This protein binds this small molecule.
Small molecule (SMILES): CC(=O)N[C@H]1[C@H](O[C@@H]2[C@H](O[C@]3(C(=O)O)C[C@H](O)[C@@H](NC(C)=O)[C@H]([C@H](O)[C@H](O)CO)O3)[C@@H](O)[C@H](O[C@H]3[C@H](O)[C@@H](O)[C@H](O)O[C@@H]3CO)O[C@@H]2CO)O[C@H](CO)[C@H](O)[C@@H]1O

Sequence of chain 1.B:
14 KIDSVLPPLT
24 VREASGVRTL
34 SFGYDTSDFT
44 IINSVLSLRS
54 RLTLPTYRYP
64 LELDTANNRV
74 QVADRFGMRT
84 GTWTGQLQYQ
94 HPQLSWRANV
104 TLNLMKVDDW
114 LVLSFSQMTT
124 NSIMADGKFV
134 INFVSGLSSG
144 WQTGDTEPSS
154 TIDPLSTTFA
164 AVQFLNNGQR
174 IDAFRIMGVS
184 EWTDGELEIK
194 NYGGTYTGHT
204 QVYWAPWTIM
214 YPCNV

Binding-site contacts:
Ligand atom C5 contacts residue GLN120 of chain 1.B at 3.3 Å.
Ligand atom C9 contacts residue ASN102 of chain 1.B at 3.4 Å.
Ligand atom C9 contacts residue THR122 of chain 1.B at 3.7 Å.
Ligand atom O1A contacts residue GLN120 of chain 1.B at 3.6 Å (h-bond).
Ligand atom C3 contacts residue THR122 of chain 1.B at 3.9 Å.
Ligand atom C6 contacts residue GLN120 of chain 1.B at 3.3 Å.
Ligand atom C8 contacts residue MET121 of chain 1.B at 4.1 Å (hydrophobic).
Ligand atom C11 contacts residue MET121 of chain 1.B at 4.1 Å (hydrophobic).
Ligand atom C4 contacts residue SER119 of chain 1.B at 4.0 Å.
Ligand atom O1B contacts residue GLN120 of chain 1.B at 2.6 Å (h-bond).
Ligand atom O9 contacts residue THR122 of chain 1.B at 2.5 Å (h-bond).
Ligand atom C1 contacts residue GLN120 of chain 1.B at 3.5 Å.
Ligand atom O7 contacts residue VAL103 of chain 1.B at 3.9 Å.
Ligand atom C3 contacts residue GLN120 of chain 1.B at 4.1 Å.
Ligand atom O4 contacts residue SER119 of chain 1.B at 3.3 Å.
Ligand atom C10 contacts residue VAL103 of chain 1.B at 3.9 Å (hydrophobic).
Ligand atom C7 contacts residue MET121 of chain 1.B at 3.7 Å (hydrophobic).
Ligand atom O8 contacts residue THR122 of chain 1.B at 3.1 Å (h-bond).
Ligand atom O10 contacts residue VAL103 of chain 1.B at 3.2 Å.
Ligand atom C11 contacts residue GLN120 of chain 1.B at 4.1 Å.
Ligand atom C10 contacts residue THR104 of chain 1.B at 3.8 Å.
Ligand atom O10 contacts residue THR104 of chain 1.B at 2.8 Å (h-bond).
Ligand atom C4 contacts residue GLN120 of chain 1.B at 3.2 Å.
Ligand atom C11 contacts residue SER119 of chain 1.B at 3.4 Å.
Ligand atom C6 contacts residue MET121 of chain 1.B at 3.9 Å (hydrophobic).
Ligand atom C4 contacts residue THR122 of chain 1.B at 3.9 Å.
Ligand atom C8 contacts residue ASN102 of chain 1.B at 3.9 Å.
Ligand atom C11 contacts residue VAL103 of chain 1.B at 4.0 Å (hydrophobic).
Ligand atom C7 contacts residue ASN102 of chain 1.B at 3.6 Å.
Ligand atom O1A contacts residue THR122 of chain 1.B at 3.9 Å.
Ligand atom C6 contacts residue THR122 of chain 1.B at 4.1 Å.
Ligand atom C11 contacts residue THR104 of chain 1.B at 4.0 Å.
Ligand atom O1A contacts residue MET121 of chain 1.B at 3.7 Å.
Ligand atom N5 contacts residue SER119 of chain 1.B at 3.9 Å.
Ligand atom O3 contacts residue THR122 of chain 1.B at 4.1 Å.
Ligand atom O8 contacts residue MET121 of chain 1.B at 3.6 Å.
Ligand atom C10 contacts residue GLN120 of chain 1.B at 4.0 Å.
Ligand atom N5 contacts residue GLN120 of chain 1.B at 2.9 Å (h-bond).
Ligand atom N5 contacts residue MET121 of chain 1.B at 3.9 Å.
Ligand atom O7 contacts residue ASN102 of chain 1.B at 2.6 Å (h-bond).